Binding-site contacts:
Ligand atom C1 contacts residue ASN798 of chain 1.A at 1.4 Å.
Ligand atom C5 contacts residue ASN798 of chain 1.A at 3.6 Å.
Ligand atom C6 contacts residue SER800 of chain 1.A at 3.6 Å.
Ligand atom C6 contacts residue GLN801 of chain 1.A at 3.4 Å.
Ligand atom C2 contacts residue ASN798 of chain 1.A at 2.5 Å.
Ligand atom O7 contacts residue ASN798 of chain 1.A at 3.8 Å.
Ligand atom O6 contacts residue SER800 of chain 1.A at 3.1 Å (h-bond).
Ligand atom C4 contacts residue ASN798 of chain 1.A at 4.2 Å.
Ligand atom C3 contacts residue ASN798 of chain 1.A at 3.8 Å.
Ligand atom C5 contacts residue GLN801 of chain 1.A at 4.4 Å.
Ligand atom C5 contacts residue SER800 of chain 1.A at 3.3 Å.
Ligand atom O5 contacts residue SER800 of chain 1.A at 3.2 Å (h-bond).
Ligand atom N2 contacts residue ASN798 of chain 1.A at 2.9 Å (h-bond).
Ligand atom O6 contacts residue GLN801 of chain 1.A at 2.3 Å (h-bond).
Ligand atom O5 contacts residue ASN798 of chain 1.A at 2.3 Å (h-bond).
Ligand atom C7 contacts residue ASN798 of chain 1.A at 3.6 Å.
Ligand atom C1 contacts residue SER800 of chain 1.A at 3.6 Å.

Sequence of chain 1.A:
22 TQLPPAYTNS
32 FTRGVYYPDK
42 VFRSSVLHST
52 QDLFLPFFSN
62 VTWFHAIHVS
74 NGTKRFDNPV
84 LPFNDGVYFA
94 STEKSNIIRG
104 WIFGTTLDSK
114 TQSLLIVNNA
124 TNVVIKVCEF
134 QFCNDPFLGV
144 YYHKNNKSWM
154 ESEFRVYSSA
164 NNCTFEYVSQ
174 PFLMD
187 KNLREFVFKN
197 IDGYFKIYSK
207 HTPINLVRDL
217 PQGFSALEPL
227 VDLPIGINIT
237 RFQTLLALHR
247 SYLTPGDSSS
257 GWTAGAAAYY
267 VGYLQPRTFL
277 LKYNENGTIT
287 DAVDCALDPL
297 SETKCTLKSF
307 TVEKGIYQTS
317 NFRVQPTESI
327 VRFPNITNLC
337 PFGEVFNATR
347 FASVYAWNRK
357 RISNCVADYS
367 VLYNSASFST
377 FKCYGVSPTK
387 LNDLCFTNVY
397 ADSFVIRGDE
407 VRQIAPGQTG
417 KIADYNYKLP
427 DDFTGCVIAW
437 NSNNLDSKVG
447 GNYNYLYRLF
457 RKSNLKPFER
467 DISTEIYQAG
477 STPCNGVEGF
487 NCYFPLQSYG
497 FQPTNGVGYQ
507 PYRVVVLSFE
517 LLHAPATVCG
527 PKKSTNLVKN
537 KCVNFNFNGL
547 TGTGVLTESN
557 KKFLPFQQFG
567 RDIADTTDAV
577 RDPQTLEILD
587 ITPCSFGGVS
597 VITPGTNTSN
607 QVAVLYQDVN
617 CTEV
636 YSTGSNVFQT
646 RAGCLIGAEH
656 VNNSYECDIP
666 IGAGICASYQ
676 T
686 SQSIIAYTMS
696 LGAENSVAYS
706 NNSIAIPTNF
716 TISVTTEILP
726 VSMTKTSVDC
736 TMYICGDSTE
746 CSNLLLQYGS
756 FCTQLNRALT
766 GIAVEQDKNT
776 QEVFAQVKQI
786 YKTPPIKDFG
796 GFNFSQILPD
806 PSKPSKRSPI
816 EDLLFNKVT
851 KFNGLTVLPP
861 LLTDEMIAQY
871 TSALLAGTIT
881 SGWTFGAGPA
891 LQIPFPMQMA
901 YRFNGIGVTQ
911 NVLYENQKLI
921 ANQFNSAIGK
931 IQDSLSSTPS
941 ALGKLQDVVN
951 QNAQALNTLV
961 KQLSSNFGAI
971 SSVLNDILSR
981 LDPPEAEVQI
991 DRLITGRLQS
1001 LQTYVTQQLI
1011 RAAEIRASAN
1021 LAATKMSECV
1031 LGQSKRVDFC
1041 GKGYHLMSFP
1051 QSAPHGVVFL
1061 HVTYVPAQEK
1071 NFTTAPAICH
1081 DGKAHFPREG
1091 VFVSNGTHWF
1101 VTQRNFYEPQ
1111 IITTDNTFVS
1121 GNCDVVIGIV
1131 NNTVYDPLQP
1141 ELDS

This protein binds this small molecule.
Small molecule (SMILES): CC(=O)N[C@@H]1[C@@H](O)[C@H](O)[C@@H](CO)O[C@H]1O